Sequence of chain 1.B:
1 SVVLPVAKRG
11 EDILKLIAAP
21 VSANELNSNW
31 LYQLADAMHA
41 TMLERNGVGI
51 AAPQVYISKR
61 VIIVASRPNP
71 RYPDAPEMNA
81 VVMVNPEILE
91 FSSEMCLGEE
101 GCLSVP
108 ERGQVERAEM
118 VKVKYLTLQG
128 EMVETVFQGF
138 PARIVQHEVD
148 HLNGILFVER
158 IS

This protein binds this small molecule.
Small molecule (SMILES): O=C(NO)N[C@@H](Cc1ccccc1)C(=O)O

Binding-site contacts:
Ligand atom CB contacts residue GLU145 of chain 1.B at 3.5 Å.
Ligand atom CD2 contacts residue TYR72 of chain 1.B at 3.2 Å (hydrophobic).
Ligand atom O2 contacts residue HIS148 of chain 1.B at 2.6 Å (h-bond).
Ligand atom O2 contacts residue ZN1 of chain 1.G at 2.2 Å.
Ligand atom O1 contacts residue HIS144 of chain 1.B at 3.5 Å (h-bond).
Ligand atom C1 contacts residue ZN1 of chain 1.G at 2.9 Å.
Ligand atom CE2 contacts residue PHE137 of chain 1.B at 3.6 Å (hydrophobic).
Ligand atom CE1 contacts residue GLU100 of chain 1.B at 3.8 Å.
Ligand atom O contacts residue GLY47 of chain 1.B at 3.2 Å.
Ligand atom C contacts residue ARG71 of chain 1.B at 3.5 Å.
Ligand atom C1 contacts residue GLY49 of chain 1.B at 3.7 Å.
Ligand atom OXT contacts residue TYR72 of chain 1.B at 2.7 Å (h-bond).
Ligand atom O1 contacts residue GLN54 of chain 1.B at 3.0 Å (h-bond).
Ligand atom OXT contacts residue CYS102 of chain 1.B at 3.6 Å (h-bond).
Ligand atom N2 contacts residue HIS144 of chain 1.B at 3.4 Å (h-bond).
Ligand atom C1 contacts residue LEU103 of chain 1.B at 3.7 Å (hydrophobic).
Ligand atom O1 contacts residue ZN1 of chain 1.G at 2.2 Å.
Ligand atom C1 contacts residue GLU145 of chain 1.B at 3.6 Å.
Ligand atom CD2 contacts residue VAL48 of chain 1.B at 3.5 Å (hydrophobic).
Ligand atom O1 contacts residue LEU103 of chain 1.B at 2.9 Å (h-bond).
Ligand atom O2 contacts residue GLU145 of chain 1.B at 2.8 Å (salt-bridge).
Ligand atom CA contacts residue GLY101 of chain 1.B at 3.7 Å.
Ligand atom O2 contacts residue GLN54 of chain 1.B at 2.8 Å (h-bond).
Ligand atom N2 contacts residue GLN54 of chain 1.B at 3.5 Å (h-bond).
Ligand atom N contacts residue GLY49 of chain 1.B at 3.3 Å (h-bond).
Ligand atom C1 contacts residue HIS144 of chain 1.B at 3.7 Å.
Ligand atom CD1 contacts residue HIS144 of chain 1.B at 3.6 Å.
Ligand atom OXT contacts residue ARG71 of chain 1.B at 2.8 Å (salt-bridge).
Ligand atom O2 contacts residue HIS144 of chain 1.B at 3.0 Å (h-bond).
Ligand atom O contacts residue ARG71 of chain 1.B at 3.1 Å (salt-bridge).
Ligand atom N2 contacts residue GLY49 of chain 1.B at 3.6 Å.
Ligand atom CE2 contacts residue TYR72 of chain 1.B at 3.5 Å (hydrophobic).
Ligand atom N2 contacts residue GLU145 of chain 1.B at 2.5 Å (salt-bridge).
Ligand atom C contacts residue TYR72 of chain 1.B at 3.5 Å (hydrophobic).
Ligand atom O contacts residue VAL48 of chain 1.B at 2.8 Å (h-bond).
Ligand atom N2 contacts residue ZN1 of chain 1.G at 2.9 Å.
Ligand atom CZ contacts residue GLU100 of chain 1.B at 3.5 Å.
Ligand atom O1 contacts residue CYS102 of chain 1.B at 3.3 Å.
Ligand atom O contacts residue TYR72 of chain 1.B at 3.5 Å.
Ligand atom OXT contacts residue GLY101 of chain 1.B at 3.3 Å (h-bond).